Binding-site contacts:
Ligand atom OH contacts residue ASP116 of chain 1.A at 2.6 Å (salt-bridge).
Ligand atom N contacts residue ASN77 of chain 1.A at 2.9 Å (h-bond).
Ligand atom CD1 contacts residue ASN77 of chain 1.A at 3.4 Å.
Ligand atom CZ contacts residue ASP116 of chain 1.A at 3.4 Å.
Ligand atom O contacts residue TYR105 of chain 1.G at 3.1 Å (h-bond).
Ligand atom O contacts residue TYR84 of chain 1.A at 3.3 Å (h-bond).
Ligand atom C contacts residue TYR7 of chain 1.A at 3.3 Å (hydrophobic).
Ligand atom N contacts residue TYR99 of chain 1.A at 2.8 Å (h-bond).
Ligand atom CE2 contacts residue ASP116 of chain 1.A at 3.3 Å.
Ligand atom C contacts residue TYR105 of chain 1.G at 3.0 Å (hydrophobic).
Ligand atom O contacts residue TYR159 of chain 1.A at 3.4 Å.
Ligand atom CB contacts residue TYR99 of chain 1.A at 3.3 Å (hydrophobic).
Ligand atom CG contacts residue TYR171 of chain 1.A at 3.4 Å (hydrophobic).
Ligand atom N contacts residue TYR105 of chain 1.G at 3.2 Å (h-bond).
Ligand atom OXT contacts residue LYS146 of chain 1.A at 3.3 Å (salt-bridge).
Ligand atom CB contacts residue ARG156 of chain 1.A at 3.4 Å.
Ligand atom OD2 contacts residue ARG156 of chain 1.A at 3.0 Å (salt-bridge).
Ligand atom O contacts residue TYR159 of chain 1.A at 2.6 Å (h-bond).
Ligand atom CB contacts residue GLU63 of chain 1.A at 3.4 Å.
Ligand atom OE1 contacts residue ARG163 of chain 1.A at 3.2 Å.
Ligand atom C contacts residue LYS146 of chain 1.A at 3.4 Å.
Ligand atom O contacts residue ASN54 of chain 1.G at 2.8 Å (h-bond).
Ligand atom N contacts residue TYR171 of chain 1.A at 2.6 Å (h-bond).
Ligand atom OE2 contacts residue ARG170 of chain 1.A at 2.7 Å (salt-bridge).
Ligand atom CB contacts residue THR143 of chain 1.A at 3.4 Å.
Ligand atom O contacts residue TRP147 of chain 1.A at 2.8 Å (h-bond).
Ligand atom C contacts residue THR143 of chain 1.A at 3.4 Å.
Ligand atom O contacts residue LYS146 of chain 1.A at 2.8 Å (salt-bridge).
Ligand atom O contacts residue SER57 of chain 1.G at 3.4 Å.
Ligand atom NE2 contacts residue GLY56 of chain 1.G at 3.3 Å (h-bond).
Ligand atom O contacts residue ARG156 of chain 1.A at 2.8 Å (salt-bridge).
Ligand atom N contacts residue TYR7 of chain 1.A at 2.9 Å (h-bond).
Ligand atom N contacts residue GLU63 of chain 1.A at 2.8 Å (salt-bridge).
Ligand atom NE2 contacts residue GLN155 of chain 1.A at 2.9 Å (h-bond).
Ligand atom OXT contacts residue THR143 of chain 1.A at 2.7 Å (h-bond).
Ligand atom CE1 contacts residue GLN155 of chain 1.A at 3.0 Å.
Ligand atom C contacts residue TYR159 of chain 1.A at 3.4 Å (hydrophobic).
Ligand atom C contacts residue TYR84 of chain 1.A at 3.3 Å (hydrophobic).
Ligand atom CA contacts residue TYR7 of chain 1.A at 3.3 Å (hydrophobic).
Ligand atom OXT contacts residue TYR84 of chain 1.A at 2.7 Å (h-bond).

Sequence of chain 1.A:
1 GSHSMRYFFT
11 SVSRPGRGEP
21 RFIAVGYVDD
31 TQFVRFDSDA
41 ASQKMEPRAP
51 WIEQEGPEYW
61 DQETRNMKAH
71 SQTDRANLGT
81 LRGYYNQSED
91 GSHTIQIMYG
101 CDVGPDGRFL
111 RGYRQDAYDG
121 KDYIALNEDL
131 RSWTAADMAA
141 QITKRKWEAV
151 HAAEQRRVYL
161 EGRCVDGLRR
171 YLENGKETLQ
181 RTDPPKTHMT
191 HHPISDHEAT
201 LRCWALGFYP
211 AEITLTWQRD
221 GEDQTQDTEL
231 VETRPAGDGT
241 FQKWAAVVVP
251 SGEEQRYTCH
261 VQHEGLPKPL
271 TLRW

A protein and the small-molecule ligand that binds it are described below.
Small molecule (SMILES): C[C@H](NC(=O)[C@@H](N)CCC(=O)O)C(=O)N[C@@H](CC(=O)O)C(=O)N1CCC[C@H]1C(=O)N[C@H](C(=O)NCC(=O)N[C@@H](CC1=NC=NC1)C(=O)N[C@@H](CO)C(=O)N[C@@H](Cc1ccc(O)cc1)C(=O)O)[C@@H](C)O

Sequence of chain 1.I:
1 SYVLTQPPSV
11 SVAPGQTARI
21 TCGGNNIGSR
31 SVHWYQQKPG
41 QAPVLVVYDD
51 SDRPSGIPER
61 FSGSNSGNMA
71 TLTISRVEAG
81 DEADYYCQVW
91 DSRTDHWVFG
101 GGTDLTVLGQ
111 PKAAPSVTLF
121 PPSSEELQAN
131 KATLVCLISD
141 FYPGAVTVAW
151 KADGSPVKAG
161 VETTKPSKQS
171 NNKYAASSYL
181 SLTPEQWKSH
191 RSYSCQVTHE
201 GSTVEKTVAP

Sequence of chain 1.G:
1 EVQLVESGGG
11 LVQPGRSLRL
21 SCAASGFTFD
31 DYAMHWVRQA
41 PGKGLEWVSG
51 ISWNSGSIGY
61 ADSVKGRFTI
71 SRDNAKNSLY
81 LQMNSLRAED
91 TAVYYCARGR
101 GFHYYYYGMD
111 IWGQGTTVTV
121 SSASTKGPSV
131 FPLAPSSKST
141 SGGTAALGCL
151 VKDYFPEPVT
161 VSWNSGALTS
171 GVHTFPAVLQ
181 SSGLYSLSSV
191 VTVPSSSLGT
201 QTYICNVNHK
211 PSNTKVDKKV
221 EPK